Binding-site contacts:
Ligand atom O2 contacts residue G5 of chain 1.A at 2.6 Å (h-bond).
Ligand atom N6 contacts residue A1 of chain 1.A at 3.3 Å (h-bond).
Ligand atom O2' contacts residue LEU386 of chain 1.E at 3.1 Å.
Ligand atom O2' contacts residue GLY337 of chain 1.E at 3.2 Å.
Ligand atom OP1 contacts residue LYS387 of chain 1.E at 3.3 Å.
Ligand atom OP1 contacts residue LYS423 of chain 1.E at 2.7 Å (salt-bridge).
Ligand atom O6 contacts residue C7 of chain 1.A at 3.3 Å (h-bond).
Ligand atom N2 contacts residue C7 of chain 1.A at 3.0 Å (h-bond).
Ligand atom N2 contacts residue C6 of chain 1.A at 2.6 Å (h-bond).
Ligand atom C3' contacts residue ASP338 of chain 1.E at 3.3 Å.
Ligand atom N3 contacts residue GLU422 of chain 1.E at 3.2 Å (salt-bridge).
Ligand atom N3 contacts residue C7 of chain 1.A at 3.2 Å (h-bond).
Ligand atom N6 contacts residue U2 of chain 1.A at 2.9 Å (h-bond).
Ligand atom N1 contacts residue G3 of chain 1.A at 3.3 Å.
Ligand atom O2 contacts residue G3 of chain 1.A at 2.8 Å (h-bond).
Ligand atom O6 contacts residue C6 of chain 1.A at 3.0 Å (h-bond).
Ligand atom O3' contacts residue ASP339 of chain 1.E at 3.3 Å (salt-bridge).
Ligand atom N3 contacts residue G4 of chain 1.A at 2.8 Å (h-bond).
Ligand atom O2' contacts residue TYR336 of chain 1.E at 2.7 Å (h-bond).
Ligand atom N2 contacts residue GLU422 of chain 1.E at 3.2 Å (salt-bridge).
Ligand atom N1 contacts residue C8 of chain 1.A at 3.1 Å (h-bond).
Ligand atom N1 contacts residue C6 of chain 1.A at 2.8 Å (h-bond).
Ligand atom O3' contacts residue ASP338 of chain 1.E at 2.4 Å (salt-bridge).
Ligand atom OP2 contacts residue ARG416 of chain 1.E at 3.0 Å (salt-bridge).
Ligand atom N1 contacts residue U2 of chain 1.A at 2.8 Å (h-bond).
Ligand atom N4 contacts residue G3 of chain 1.A at 2.8 Å (h-bond).
Ligand atom OP1 contacts residue ARG416 of chain 1.E at 3.2 Å (salt-bridge).
Ligand atom C2 contacts residue C7 of chain 1.A at 3.0 Å.
Ligand atom N4 contacts residue G4 of chain 1.A at 2.8 Å (h-bond).
Ligand atom O2' contacts residue ASP338 of chain 1.E at 3.3 Å (salt-bridge).
Ligand atom N2 contacts residue SER426 of chain 1.E at 3.1 Å (h-bond).
Ligand atom O6 contacts residue C8 of chain 1.A at 2.7 Å (h-bond).
Ligand atom N1 contacts residue C7 of chain 1.A at 3.2 Å (h-bond).
Ligand atom OP1 contacts residue LYS387 of chain 1.E at 3.1 Å.
Ligand atom C2 contacts residue G5 of chain 1.A at 3.3 Å.
Ligand atom C2 contacts residue G3 of chain 1.A at 3.4 Å.
Ligand atom N3 contacts residue G5 of chain 1.A at 3.0 Å (h-bond).
Ligand atom C2 contacts residue U2 of chain 1.A at 3.3 Å.
Ligand atom O2 contacts residue G4 of chain 1.A at 2.9 Å (h-bond).
Ligand atom N3 contacts residue G3 of chain 1.A at 2.9 Å (h-bond).

Sequence of chain 1.E:
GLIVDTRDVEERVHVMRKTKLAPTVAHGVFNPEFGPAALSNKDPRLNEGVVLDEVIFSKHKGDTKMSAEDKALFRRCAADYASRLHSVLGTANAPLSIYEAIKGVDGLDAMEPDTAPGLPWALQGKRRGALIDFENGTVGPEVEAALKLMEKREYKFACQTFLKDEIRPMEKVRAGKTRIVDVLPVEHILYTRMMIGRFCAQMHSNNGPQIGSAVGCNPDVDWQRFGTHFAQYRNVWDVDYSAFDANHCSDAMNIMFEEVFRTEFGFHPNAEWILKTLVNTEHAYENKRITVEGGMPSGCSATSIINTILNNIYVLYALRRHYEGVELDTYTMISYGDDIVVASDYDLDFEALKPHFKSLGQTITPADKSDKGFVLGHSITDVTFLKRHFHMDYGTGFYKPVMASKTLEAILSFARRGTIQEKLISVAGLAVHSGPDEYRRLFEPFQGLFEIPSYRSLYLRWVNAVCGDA

This protein binds this small molecule.
Small molecule (SMILES): Nc1ccn([C@@H]2O[C@H](CO[P](=O)(O)O[C@H]3[C@@H](O)[C@H](n4ccc(N)nc4=O)O[C@@H]3CO[P](=O)(O)O[C@H]3[C@@H](O)[C@H](n4ccc(N)nc4=O)O[C@@H]3CO[P](=O)(O)O[C@H]3[C@@H](O)[C@H](n4cnc5c(=O)nc(N)[nH]c54)O[C@@H]3CO[P](=O)(O)O[C@H]3[C@@H](O)[C@H](n4cnc5c(=O)nc(N)[nH]c54)O[C@@H]3CO[P](=O)(O)O[C@H]3[C@@H](O)[C@H](n4cnc5c(=O)nc(N)[nH]c54)O[C@@H]3CO)[C@@H](O[P](=O)(O)OC[C@H]3O[C@@H](n4cnc5c(N)ncnc54)[C@H](O)[C@@H]3O)[C@H]2O)c(=O)n1